Sequence of chain 1.E:
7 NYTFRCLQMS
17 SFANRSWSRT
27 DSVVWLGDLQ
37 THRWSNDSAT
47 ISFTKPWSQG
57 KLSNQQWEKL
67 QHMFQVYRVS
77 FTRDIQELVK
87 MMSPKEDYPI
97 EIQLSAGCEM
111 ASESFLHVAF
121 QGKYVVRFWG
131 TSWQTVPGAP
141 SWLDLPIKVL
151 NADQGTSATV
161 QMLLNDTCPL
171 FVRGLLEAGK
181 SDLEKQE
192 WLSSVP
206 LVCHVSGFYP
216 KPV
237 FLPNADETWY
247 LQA

This small molecule binds to this protein.
Small molecule (SMILES): CC(=O)N[C@@H]1[C@@H](O)[C@H](O)[C@@H](CO)O[C@H]1O

Binding-site contacts:
Ligand atom O7 contacts residue ASN20 of chain 1.E at 4.3 Å.
Ligand atom C1 contacts residue TRP23 of chain 1.E at 4.0 Å (hydrophobic).
Ligand atom C4 contacts residue ASN20 of chain 1.E at 4.3 Å.
Ligand atom C5 contacts residue ASN20 of chain 1.E at 3.7 Å.
Ligand atom C2 contacts residue ASN20 of chain 1.E at 2.5 Å.
Ligand atom C5 contacts residue TRP23 of chain 1.E at 4.4 Å (hydrophobic).
Ligand atom C5 contacts residue ALA19 of chain 1.E at 4.5 Å (hydrophobic).
Ligand atom C8 contacts residue ASN20 of chain 1.E at 4.4 Å.
Ligand atom O5 contacts residue ASN20 of chain 1.E at 2.4 Å (h-bond).
Ligand atom N2 contacts residue SER22 of chain 1.E at 3.8 Å.
Ligand atom C1 contacts residue ASN20 of chain 1.E at 1.4 Å.
Ligand atom C1 contacts residue ALA19 of chain 1.E at 4.3 Å (hydrophobic).
Ligand atom C3 contacts residue ASN20 of chain 1.E at 3.8 Å.
Ligand atom N2 contacts residue ASN20 of chain 1.E at 2.9 Å (h-bond).
Ligand atom O5 contacts residue ALA19 of chain 1.E at 3.9 Å.
Ligand atom O6 contacts residue ALA19 of chain 1.E at 3.5 Å.
Ligand atom C8 contacts residue SER22 of chain 1.E at 3.6 Å.
Ligand atom C7 contacts residue SER22 of chain 1.E at 4.3 Å.
Ligand atom C7 contacts residue ASN20 of chain 1.E at 3.8 Å.